The small molecule below binds the protein below.
Small molecule (SMILES): CC(=O)N[C@@H]1[C@@H](O)[C@H](O)[C@@H](CO)O[C@H]1O

Sequence of chain 2.C:
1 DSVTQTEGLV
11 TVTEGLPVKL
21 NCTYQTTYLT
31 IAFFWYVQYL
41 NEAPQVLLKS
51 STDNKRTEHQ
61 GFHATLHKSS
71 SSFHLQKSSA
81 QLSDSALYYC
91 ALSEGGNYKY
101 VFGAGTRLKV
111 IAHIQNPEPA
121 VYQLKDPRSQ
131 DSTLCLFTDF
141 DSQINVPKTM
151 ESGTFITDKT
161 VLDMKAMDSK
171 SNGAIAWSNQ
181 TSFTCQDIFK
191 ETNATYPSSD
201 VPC

Binding-site contacts:
Ligand atom O7 contacts residue THR6 of chain 2.C at 3.9 Å.
Ligand atom C7 contacts residue ASN21 of chain 2.C at 4.2 Å.
Ligand atom O3 contacts residue THR6 of chain 2.C at 2.9 Å.
Ligand atom N2 contacts residue THR6 of chain 2.C at 3.4 Å (h-bond).
Ligand atom C8 contacts residue ASN21 of chain 2.C at 4.3 Å.
Ligand atom O4 contacts residue ASN21 of chain 2.C at 4.4 Å.
Ligand atom C5 contacts residue LYS19 of chain 2.C at 4.2 Å.
Ligand atom O5 contacts residue ASN21 of chain 2.C at 2.4 Å (h-bond).
Ligand atom O4 contacts residue LYS19 of chain 2.C at 3.8 Å.
Ligand atom C4 contacts residue ASN21 of chain 2.C at 3.5 Å.
Ligand atom C3 contacts residue ASN21 of chain 2.C at 2.9 Å.
Ligand atom N2 contacts residue ASN21 of chain 2.C at 2.8 Å (h-bond).
Ligand atom O3 contacts residue ASN21 of chain 2.C at 4.2 Å.
Ligand atom C6 contacts residue LYS19 of chain 2.C at 4.5 Å.
Ligand atom C8 contacts residue THR6 of chain 2.C at 3.3 Å.
Ligand atom C7 contacts residue THR6 of chain 2.C at 3.7 Å.
Ligand atom C5 contacts residue ASN21 of chain 2.C at 2.8 Å.
Ligand atom C4 contacts residue LYS19 of chain 2.C at 4.3 Å.
Ligand atom C2 contacts residue ASN21 of chain 2.C at 2.4 Å.
Ligand atom C1 contacts residue ASN21 of chain 2.C at 1.4 Å.
Ligand atom C6 contacts residue ASN21 of chain 2.C at 4.2 Å.
Ligand atom C2 contacts residue THR6 of chain 2.C at 4.1 Å.
Ligand atom C3 contacts residue LYS19 of chain 2.C at 4.4 Å.
Ligand atom C3 contacts residue THR6 of chain 2.C at 3.7 Å.
Ligand atom C8 contacts residue GLN5 of chain 2.C at 4.4 Å.